Binding-site contacts:
Ligand atom O4 contacts residue TYR118 of chain 1.B at 3.7 Å.
Ligand atom C6 contacts residue TYR118 of chain 1.B at 3.6 Å (hydrophobic).
Ligand atom O5 contacts residue ARG82 of chain 1.B at 3.1 Å (salt-bridge).
Ligand atom O3 contacts residue ARG8 of chain 1.B at 2.8 Å (salt-bridge).
Ligand atom C4 contacts residue TYR118 of chain 1.B at 3.8 Å (hydrophobic).
Ligand atom O6 contacts residue GLU43 of chain 1.B at 2.6 Å (salt-bridge).
Ligand atom C6 contacts residue ARG109 of chain 1.B at 3.3 Å.
Ligand atom C2 contacts residue TYR41 of chain 1.B at 3.5 Å (hydrophobic).
Ligand atom C1 contacts residue TRP74 of chain 1.C at 4.1 Å (hydrophobic).
Ligand atom O4 contacts residue ASP116 of chain 1.B at 2.7 Å (salt-bridge).
Ligand atom C4 contacts residue ASP116 of chain 1.B at 3.8 Å.
Ligand atom C5 contacts residue ASP121 of chain 1.B at 4.1 Å.
Ligand atom O3 contacts residue ASP116 of chain 1.B at 2.6 Å (salt-bridge).
Ligand atom C1 contacts residue TYR41 of chain 1.B at 3.5 Å (hydrophobic).
Ligand atom O5 contacts residue TYR41 of chain 1.B at 3.1 Å (h-bond).
Ligand atom O5 contacts residue GLU43 of chain 1.B at 3.4 Å (salt-bridge).
Ligand atom C3 contacts residue ARG8 of chain 1.B at 4.0 Å.
Ligand atom C6 contacts residue GLU43 of chain 1.B at 3.0 Å.
Ligand atom C5 contacts residue TYR118 of chain 1.B at 3.9 Å (hydrophobic).
Ligand atom O5 contacts residue ARG82 of chain 1.B at 3.2 Å (salt-bridge).
Ligand atom C2 contacts residue ARG8 of chain 1.B at 4.1 Å.
Ligand atom O4 contacts residue LYS244 of chain 1.B at 4.1 Å.
Ligand atom O6 contacts residue ARG109 of chain 1.B at 2.7 Å (salt-bridge).
Ligand atom C6 contacts residue ARG109 of chain 1.B at 3.7 Å.
Ligand atom C6 contacts residue TYR118 of chain 1.B at 3.6 Å (hydrophobic).
Ligand atom O6 contacts residue ARG82 of chain 1.B at 3.6 Å.
Ligand atom O6 contacts residue ASP121 of chain 1.B at 2.6 Å (salt-bridge).
Ligand atom O2 contacts residue ARG8 of chain 1.B at 3.7 Å.
Ligand atom C5 contacts residue ARG82 of chain 1.B at 3.9 Å.
Ligand atom C3 contacts residue ASP116 of chain 1.B at 3.3 Å.
Ligand atom O4 contacts residue TYR118 of chain 1.B at 3.3 Å (h-bond).
Ligand atom O1 contacts residue TRP74 of chain 1.C at 3.9 Å.
Ligand atom O6 contacts residue PHE106 of chain 1.B at 3.6 Å.
Ligand atom C1 contacts residue ARG82 of chain 1.B at 3.8 Å.
Ligand atom C4 contacts residue TYR41 of chain 1.B at 4.0 Å (hydrophobic).
Ligand atom O6 contacts residue ARG109 of chain 1.B at 2.8 Å (salt-bridge).
Ligand atom C6 contacts residue ASP121 of chain 1.B at 3.3 Å.
Ligand atom C1 contacts residue ARG82 of chain 1.B at 3.8 Å.
Ligand atom C5 contacts residue GLU43 of chain 1.B at 3.9 Å.
Ligand atom O6 contacts residue ARG82 of chain 1.B at 3.4 Å (salt-bridge).

Sequence of chain 1.B:
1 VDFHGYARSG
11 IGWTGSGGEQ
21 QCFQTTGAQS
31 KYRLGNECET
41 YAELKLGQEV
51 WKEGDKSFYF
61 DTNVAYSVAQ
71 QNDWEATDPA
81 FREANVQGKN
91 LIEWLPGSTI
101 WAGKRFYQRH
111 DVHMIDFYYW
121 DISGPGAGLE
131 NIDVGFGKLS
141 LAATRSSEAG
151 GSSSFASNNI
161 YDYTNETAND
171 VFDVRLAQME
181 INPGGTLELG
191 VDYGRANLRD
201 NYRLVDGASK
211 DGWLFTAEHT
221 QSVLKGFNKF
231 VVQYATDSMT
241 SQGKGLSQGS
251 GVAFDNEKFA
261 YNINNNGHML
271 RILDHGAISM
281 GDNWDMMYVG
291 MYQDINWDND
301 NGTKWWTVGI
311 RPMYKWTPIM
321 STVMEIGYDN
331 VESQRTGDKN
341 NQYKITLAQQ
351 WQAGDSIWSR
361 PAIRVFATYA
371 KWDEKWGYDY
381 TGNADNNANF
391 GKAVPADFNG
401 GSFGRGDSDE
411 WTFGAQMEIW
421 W

Sequence of chain 1.C:
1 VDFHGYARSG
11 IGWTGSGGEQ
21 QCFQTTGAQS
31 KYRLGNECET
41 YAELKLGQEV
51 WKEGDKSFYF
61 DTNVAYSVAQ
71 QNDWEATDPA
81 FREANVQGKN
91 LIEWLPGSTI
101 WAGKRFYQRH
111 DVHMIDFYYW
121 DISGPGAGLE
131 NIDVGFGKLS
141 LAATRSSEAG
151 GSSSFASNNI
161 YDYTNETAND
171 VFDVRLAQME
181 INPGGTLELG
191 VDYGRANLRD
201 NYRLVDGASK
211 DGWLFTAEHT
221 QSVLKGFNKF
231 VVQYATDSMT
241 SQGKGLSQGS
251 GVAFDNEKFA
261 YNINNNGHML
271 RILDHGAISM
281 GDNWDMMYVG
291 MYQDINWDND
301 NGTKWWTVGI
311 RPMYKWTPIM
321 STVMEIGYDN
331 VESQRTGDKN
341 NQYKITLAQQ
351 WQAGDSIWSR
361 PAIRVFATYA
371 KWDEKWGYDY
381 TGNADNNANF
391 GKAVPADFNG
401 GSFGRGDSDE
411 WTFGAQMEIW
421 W

A small-molecule ligand and the protein it binds are described below.
Small molecule (SMILES): OC[C@H]1O[C@@](CO)(O[C@H]2O[C@H](CO)[C@@H](O)[C@H](O)[C@H]2O)[C@@H](O)[C@@H]1O